A protein and the small-molecule ligand that binds it are described below.
Small molecule (SMILES): CC(=O)N[C@@H]1[C@@H](O[C@@H]2O[C@H](CO)[C@H](O)[C@H](O)[C@H]2O)[C@@H](O)[C@@H](CO)O[C@H]1O

Binding-site contacts:
Ligand atom C4 contacts residue GLY1 of chain 1.A at 3.6 Å.
Ligand atom O1 contacts residue TYR122 of chain 1.A at 3.0 Å.
Ligand atom C4 contacts residue TYR78 of chain 1.A at 3.7 Å (hydrophobic).
Ligand atom C6 contacts residue ASP125 of chain 1.A at 3.3 Å.
Ligand atom C2 contacts residue GLY1 of chain 1.A at 3.7 Å.
Ligand atom C3 contacts residue TYR78 of chain 1.A at 3.7 Å (hydrophobic).
Ligand atom O4 contacts residue ASP125 of chain 1.A at 2.6 Å (salt-bridge).
Ligand atom C1 contacts residue PHE47 of chain 1.A at 4.0 Å (hydrophobic).
Ligand atom O4 contacts residue GLY121 of chain 1.A at 3.6 Å.
Ligand atom O7 contacts residue PHE47 of chain 1.A at 3.5 Å.
Ligand atom C6 contacts residue TYR122 of chain 1.A at 3.9 Å (hydrophobic).
Ligand atom O5 contacts residue TYR122 of chain 1.A at 3.2 Å (h-bond).
Ligand atom O6 contacts residue GLY121 of chain 1.A at 3.6 Å.
Ligand atom O7 contacts residue GLY1 of chain 1.A at 3.0 Å (h-bond).
Ligand atom O3 contacts residue GLY1 of chain 1.A at 2.9 Å (h-bond).
Ligand atom O5 contacts residue TYR78 of chain 1.A at 3.3 Å.
Ligand atom C6 contacts residue TYR78 of chain 1.A at 4.1 Å (hydrophobic).
Ligand atom N2 contacts residue PHE47 of chain 1.A at 4.1 Å.
Ligand atom C5 contacts residue TYR78 of chain 1.A at 3.6 Å (hydrophobic).
Ligand atom O6 contacts residue TYR122 of chain 1.A at 3.0 Å (h-bond).
Ligand atom O4 contacts residue GLY1 of chain 1.A at 2.7 Å (h-bond).
Ligand atom C5 contacts residue ASP125 of chain 1.A at 3.8 Å.
Ligand atom C1 contacts residue GLY1 of chain 1.A at 4.1 Å.
Ligand atom C7 contacts residue GLY1 of chain 1.A at 3.9 Å.
Ligand atom C1 contacts residue TYR122 of chain 1.A at 3.8 Å (hydrophobic).
Ligand atom C2 contacts residue PHE47 of chain 1.A at 4.0 Å (hydrophobic).
Ligand atom O2 contacts residue GLY1 of chain 1.A at 3.8 Å.
Ligand atom C2 contacts residue GLY1 of chain 1.A at 3.5 Å.
Ligand atom C1 contacts residue TYR78 of chain 1.A at 3.8 Å (hydrophobic).
Ligand atom O5 contacts residue GLY121 of chain 1.A at 3.7 Å.
Ligand atom C6 contacts residue TYR78 of chain 1.A at 3.6 Å (hydrophobic).
Ligand atom O6 contacts residue ASP125 of chain 1.A at 2.8 Å (salt-bridge).
Ligand atom C6 contacts residue TRP123 of chain 1.A at 3.9 Å (hydrophobic).
Ligand atom O1 contacts residue GLY121 of chain 1.A at 4.1 Å.
Ligand atom O6 contacts residue TRP123 of chain 1.A at 3.1 Å (h-bond).
Ligand atom C5 contacts residue TYR78 of chain 1.A at 4.0 Å (hydrophobic).
Ligand atom C3 contacts residue GLY1 of chain 1.A at 3.5 Å.
Ligand atom O1 contacts residue PHE47 of chain 1.A at 2.9 Å.
Ligand atom C7 contacts residue PHE47 of chain 1.A at 3.8 Å (hydrophobic).
Ligand atom C4 contacts residue ASP125 of chain 1.A at 3.3 Å.

Sequence of chain 1.A:
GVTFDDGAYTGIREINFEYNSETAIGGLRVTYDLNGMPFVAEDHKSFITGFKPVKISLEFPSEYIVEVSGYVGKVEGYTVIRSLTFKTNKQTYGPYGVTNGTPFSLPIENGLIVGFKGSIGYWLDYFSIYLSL